Binding-site contacts:
Ligand atom O2P contacts residue GLY384 of chain 1.A at 2.6 Å (h-bond).
Ligand atom N7 contacts residue TYR18 of chain 1.C at 3.5 Å.
Ligand atom O7 contacts residue ARG311 of chain 1.A at 2.9 Å (salt-bridge).
Ligand atom O1P contacts residue GLY383 of chain 1.A at 3.4 Å (h-bond).
Ligand atom C1R contacts residue PO41 of chain 1.G at 3.4 Å.
Ligand atom C3 contacts residue TYR18 of chain 1.C at 3.5 Å (hydrophobic).
Ligand atom C7 contacts residue TYR18 of chain 1.C at 3.4 Å (hydrophobic).
Ligand atom N7 contacts residue ASP219 of chain 1.A at 3.4 Å (salt-bridge).
Ligand atom O5R contacts residue ARG392 of chain 1.C at 3.3 Å (salt-bridge).
Ligand atom O3R contacts residue ASP354 of chain 1.A at 3.3 Å (salt-bridge).
Ligand atom C3 contacts residue PHE193 of chain 1.A at 3.6 Å (hydrophobic).
Ligand atom O3R contacts residue GLY353 of chain 1.A at 2.8 Å (h-bond).
Ligand atom O7 contacts residue TYR18 of chain 1.C at 3.6 Å.
Ligand atom P contacts residue GLY384 of chain 1.A at 3.6 Å.
Ligand atom C2R contacts residue ARG311 of chain 1.A at 3.3 Å.
Ligand atom C6 contacts residue ARG196 of chain 1.A at 3.2 Å.
Ligand atom C4 contacts residue TYR18 of chain 1.C at 3.5 Å (hydrophobic).
Ligand atom C4 contacts residue ASP219 of chain 1.A at 3.5 Å.
Ligand atom O3R contacts residue ASP313 of chain 1.A at 3.1 Å (salt-bridge).
Ligand atom C3R contacts residue GLY353 of chain 1.A at 3.2 Å.
Ligand atom C2R contacts residue PO41 of chain 1.G at 3.5 Å.
Ligand atom C2 contacts residue TYR18 of chain 1.C at 3.4 Å (hydrophobic).
Ligand atom C7 contacts residue PHE193 of chain 1.A at 3.5 Å (hydrophobic).
Ligand atom O2R contacts residue ASP313 of chain 1.A at 2.8 Å (salt-bridge).
Ligand atom O4R contacts residue ARG196 of chain 1.A at 3.5 Å (salt-bridge).
Ligand atom N1 contacts residue ARG196 of chain 1.A at 3.6 Å.
Ligand atom O2R contacts residue ARG311 of chain 1.A at 3.0 Å (salt-bridge).
Ligand atom O2R contacts residue PO41 of chain 1.M at 3.6 Å (h-bond).
Ligand atom C5 contacts residue PHE193 of chain 1.A at 3.6 Å (hydrophobic).
Ligand atom C6 contacts residue PHE193 of chain 1.A at 3.6 Å (hydrophobic).
Ligand atom N1 contacts residue TYR18 of chain 1.C at 3.5 Å (h-bond).
Ligand atom C2 contacts residue PO41 of chain 1.G at 3.6 Å.
Ligand atom O1P contacts residue GLY384 of chain 1.A at 3.5 Å (h-bond).
Ligand atom C4 contacts residue PHE193 of chain 1.A at 3.5 Å (hydrophobic).
Ligand atom O2R contacts residue PO41 of chain 1.G at 2.5 Å (h-bond).
Ligand atom O4R contacts residue PO41 of chain 1.M at 3.4 Å (h-bond).
Ligand atom C2 contacts residue PHE193 of chain 1.A at 3.6 Å (hydrophobic).
Ligand atom O3P contacts residue ARG392 of chain 1.C at 3.4 Å (salt-bridge).
Ligand atom C5 contacts residue ASP16 of chain 1.C at 3.6 Å.
Ligand atom N7 contacts residue PHE193 of chain 1.A at 3.6 Å.

Sequence of chain 1.A:
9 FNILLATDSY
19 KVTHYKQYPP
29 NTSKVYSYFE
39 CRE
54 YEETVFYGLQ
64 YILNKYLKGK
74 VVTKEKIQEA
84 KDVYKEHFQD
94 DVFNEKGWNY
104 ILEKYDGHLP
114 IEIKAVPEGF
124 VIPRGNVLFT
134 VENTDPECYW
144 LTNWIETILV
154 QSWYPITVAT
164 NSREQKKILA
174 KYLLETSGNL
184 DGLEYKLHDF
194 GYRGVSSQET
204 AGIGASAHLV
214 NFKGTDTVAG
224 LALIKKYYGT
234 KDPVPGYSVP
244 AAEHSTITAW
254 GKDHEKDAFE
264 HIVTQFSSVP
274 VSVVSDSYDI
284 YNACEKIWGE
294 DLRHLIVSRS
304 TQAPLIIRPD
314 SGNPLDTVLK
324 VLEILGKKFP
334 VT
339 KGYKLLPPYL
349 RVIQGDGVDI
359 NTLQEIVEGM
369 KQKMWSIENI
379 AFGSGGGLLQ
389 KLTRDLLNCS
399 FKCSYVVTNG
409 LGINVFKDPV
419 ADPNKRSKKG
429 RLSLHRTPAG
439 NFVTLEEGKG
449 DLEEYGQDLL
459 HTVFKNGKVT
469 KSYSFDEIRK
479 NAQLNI

Sequence of chain 1.C:
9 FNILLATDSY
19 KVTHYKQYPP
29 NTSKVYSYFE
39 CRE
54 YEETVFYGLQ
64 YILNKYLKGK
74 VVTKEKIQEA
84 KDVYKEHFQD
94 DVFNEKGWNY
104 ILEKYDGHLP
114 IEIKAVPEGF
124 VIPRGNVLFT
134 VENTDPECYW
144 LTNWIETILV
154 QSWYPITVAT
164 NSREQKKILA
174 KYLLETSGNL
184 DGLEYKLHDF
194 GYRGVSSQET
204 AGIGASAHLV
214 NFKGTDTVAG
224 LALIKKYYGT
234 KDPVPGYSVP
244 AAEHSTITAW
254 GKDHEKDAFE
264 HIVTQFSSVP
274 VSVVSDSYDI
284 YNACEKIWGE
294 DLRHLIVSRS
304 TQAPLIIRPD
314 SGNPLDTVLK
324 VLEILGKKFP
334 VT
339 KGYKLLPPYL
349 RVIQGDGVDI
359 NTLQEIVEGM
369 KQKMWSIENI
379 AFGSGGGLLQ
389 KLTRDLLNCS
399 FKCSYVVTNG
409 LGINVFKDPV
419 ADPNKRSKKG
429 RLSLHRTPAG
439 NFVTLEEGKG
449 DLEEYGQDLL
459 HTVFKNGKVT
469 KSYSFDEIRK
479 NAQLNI

The small molecule below binds the protein below.
Small molecule (SMILES): NC(=O)c1ccc[n+]([C@@H]2O[C@H](COP(=O)(O)O)[C@@H](O)[C@H]2O)c1